Sequence of chain 1.NA:
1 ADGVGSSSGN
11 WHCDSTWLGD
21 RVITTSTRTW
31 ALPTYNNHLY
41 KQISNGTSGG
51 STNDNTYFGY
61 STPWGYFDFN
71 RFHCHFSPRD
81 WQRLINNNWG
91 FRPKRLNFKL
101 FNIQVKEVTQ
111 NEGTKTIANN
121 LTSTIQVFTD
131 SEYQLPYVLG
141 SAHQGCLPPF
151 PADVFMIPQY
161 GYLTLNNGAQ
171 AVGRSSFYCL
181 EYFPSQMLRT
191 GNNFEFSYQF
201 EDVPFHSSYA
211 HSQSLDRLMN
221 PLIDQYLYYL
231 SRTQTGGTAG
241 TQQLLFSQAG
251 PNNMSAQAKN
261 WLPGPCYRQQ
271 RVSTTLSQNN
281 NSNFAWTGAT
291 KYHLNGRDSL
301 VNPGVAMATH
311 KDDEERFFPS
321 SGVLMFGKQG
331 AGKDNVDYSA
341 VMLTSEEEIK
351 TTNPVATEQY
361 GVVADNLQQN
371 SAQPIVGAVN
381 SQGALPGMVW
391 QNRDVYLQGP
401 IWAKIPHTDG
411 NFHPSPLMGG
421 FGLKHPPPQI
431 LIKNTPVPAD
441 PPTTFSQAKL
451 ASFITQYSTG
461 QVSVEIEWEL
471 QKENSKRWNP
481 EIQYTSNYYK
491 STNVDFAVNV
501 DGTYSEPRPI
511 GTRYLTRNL

A small-molecule ligand and the protein it binds are described below.
Small molecule (SMILES): Nc1ccn([C@H]2C[C@H](O)[C@@H](COP(=O)(O)O)O2)c(=O)n1

Binding-site contacts:
Ligand atom C5 contacts residue VAL203 of chain 1.NA at 3.8 Å (hydrophobic).
Ligand atom C2' contacts residue PRO204 of chain 1.NA at 4.0 Å (hydrophobic).
Ligand atom N4 contacts residue VAL203 of chain 1.NA at 3.4 Å (h-bond).
Ligand atom C2 contacts residue PRO204 of chain 1.NA at 4.3 Å (hydrophobic).
Ligand atom N4 contacts residue PRO204 of chain 1.NA at 4.2 Å.
Ligand atom N4 contacts residue ASP202 of chain 1.NA at 2.4 Å (salt-bridge).
Ligand atom C6 contacts residue PRO204 of chain 1.NA at 3.9 Å (hydrophobic).
Ligand atom C2 contacts residue DA1 of chain 1.JE at 4.2 Å.
Ligand atom C4 contacts residue ASP202 of chain 1.NA at 3.0 Å.
Ligand atom C4' contacts residue DA1 of chain 1.JE at 4.0 Å.
Ligand atom C5 contacts residue ASP202 of chain 1.NA at 3.1 Å.
Ligand atom C3' contacts residue DA1 of chain 1.JE at 2.6 Å.
Ligand atom C4 contacts residue VAL203 of chain 1.NA at 4.1 Å (hydrophobic).
Ligand atom C5' contacts residue PRO204 of chain 1.NA at 4.5 Å (hydrophobic).
Ligand atom O3' contacts residue DA1 of chain 1.JE at 1.6 Å.
Ligand atom C2' contacts residue DA1 of chain 1.JE at 2.9 Å.
Ligand atom C1' contacts residue DA1 of chain 1.JE at 3.9 Å.
Ligand atom C6 contacts residue ASP202 of chain 1.NA at 4.3 Å.
Ligand atom O2 contacts residue DA1 of chain 1.JE at 3.4 Å (h-bond).
Ligand atom C4 contacts residue PRO204 of chain 1.NA at 3.8 Å (hydrophobic).
Ligand atom C5 contacts residue PRO204 of chain 1.NA at 3.6 Å (hydrophobic).
Ligand atom N3 contacts residue ASP202 of chain 1.NA at 4.2 Å.
Ligand atom N3 contacts residue PRO204 of chain 1.NA at 4.0 Å.
Ligand atom N1 contacts residue PRO204 of chain 1.NA at 4.2 Å.